Binding-site contacts:
Ligand atom C3 contacts residue ASN38 of chain 1.C at 3.8 Å.
Ligand atom C7 contacts residue PHE22 of chain 1.C at 4.2 Å (hydrophobic).
Ligand atom O5 contacts residue THR76 of chain 1.C at 3.3 Å (h-bond).
Ligand atom O6 contacts residue ASP77 of chain 1.C at 2.5 Å (salt-bridge).
Ligand atom C8 contacts residue PHE22 of chain 1.C at 3.4 Å (hydrophobic).
Ligand atom O7 contacts residue TYR79 of chain 1.C at 3.6 Å.
Ligand atom O7 contacts residue PHE22 of chain 1.C at 4.1 Å.
Ligand atom O5 contacts residue ASP77 of chain 1.C at 4.1 Å.
Ligand atom N2 contacts residue THR76 of chain 1.C at 4.3 Å.
Ligand atom O6 contacts residue ILE78 of chain 1.C at 3.9 Å.
Ligand atom C2 contacts residue THR76 of chain 1.C at 3.6 Å.
Ligand atom C7 contacts residue ASN38 of chain 1.C at 3.3 Å.
Ligand atom C1 contacts residue ASN38 of chain 1.C at 1.4 Å.
Ligand atom O5 contacts residue ASN38 of chain 1.C at 2.4 Å (h-bond).
Ligand atom O7 contacts residue THR76 of chain 1.C at 3.0 Å (h-bond).
Ligand atom C5 contacts residue ASN38 of chain 1.C at 3.7 Å.
Ligand atom C7 contacts residue THR76 of chain 1.C at 4.1 Å.
Ligand atom O3 contacts residue TYR79 of chain 1.C at 4.2 Å.
Ligand atom C4 contacts residue ASN38 of chain 1.C at 4.2 Å.
Ligand atom O7 contacts residue ASN38 of chain 1.C at 3.3 Å (h-bond).
Ligand atom C5 contacts residue ASP77 of chain 1.C at 3.5 Å.
Ligand atom N2 contacts residue ASN38 of chain 1.C at 2.9 Å (h-bond).
Ligand atom C7 contacts residue TYR79 of chain 1.C at 4.3 Å (hydrophobic).
Ligand atom C1 contacts residue THR76 of chain 1.C at 3.2 Å.
Ligand atom C6 contacts residue ASP77 of chain 1.C at 3.5 Å.
Ligand atom C7 contacts residue GLY75 of chain 1.C at 4.5 Å.
Ligand atom C2 contacts residue ASN38 of chain 1.C at 2.4 Å.
Ligand atom O7 contacts residue GLY75 of chain 1.C at 3.7 Å.
Ligand atom C8 contacts residue ASN38 of chain 1.C at 4.4 Å.

Sequence of chain 1.C:
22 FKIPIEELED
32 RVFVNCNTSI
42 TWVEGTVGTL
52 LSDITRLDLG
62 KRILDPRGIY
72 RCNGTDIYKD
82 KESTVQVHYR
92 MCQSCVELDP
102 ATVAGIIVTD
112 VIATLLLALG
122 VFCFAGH

The protein below binds the small molecule below.
Small molecule (SMILES): CC(=O)N[C@H]1[C@H](O[C@H]2[C@H](O)[C@@H](NC(C)=O)CO[C@@H]2CO)O[C@H](CO)[C@@H](O[C@@H]2O[C@H](CO)[C@@H](O)[C@H](O)[C@@H]2O)[C@@H]1O